Sequence of chain 1.C:
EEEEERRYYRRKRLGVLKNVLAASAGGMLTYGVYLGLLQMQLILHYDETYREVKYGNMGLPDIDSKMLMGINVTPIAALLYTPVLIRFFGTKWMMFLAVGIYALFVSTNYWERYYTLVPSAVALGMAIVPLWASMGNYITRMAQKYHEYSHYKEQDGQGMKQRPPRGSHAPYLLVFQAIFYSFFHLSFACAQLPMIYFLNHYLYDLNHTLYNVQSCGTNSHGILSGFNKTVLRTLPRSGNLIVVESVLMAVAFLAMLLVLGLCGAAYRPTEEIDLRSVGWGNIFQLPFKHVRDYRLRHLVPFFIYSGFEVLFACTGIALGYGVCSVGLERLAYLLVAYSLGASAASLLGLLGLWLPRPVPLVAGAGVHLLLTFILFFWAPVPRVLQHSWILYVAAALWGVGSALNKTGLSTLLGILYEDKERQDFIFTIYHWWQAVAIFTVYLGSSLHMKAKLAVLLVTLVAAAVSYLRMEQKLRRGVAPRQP

The protein below binds the small molecule below.
Small molecule (SMILES): CC(=O)N[C@H]1[C@H](O[C@H]2[C@H](O)[C@@H](NC(C)=O)CO[C@@H]2CO)O[C@H](CO)[C@@H](O)[C@@H]1O

Binding-site contacts:
Ligand atom O7 contacts residue PHE271 of chain 1.C at 4.1 Å.
Ligand atom O5 contacts residue ASN272 of chain 1.C at 2.4 Å (h-bond).
Ligand atom C8 contacts residue ASN256 of chain 1.C at 3.6 Å.
Ligand atom C1 contacts residue LYS273 of chain 1.C at 4.4 Å.
Ligand atom C5 contacts residue ASN272 of chain 1.C at 3.7 Å.
Ligand atom C4 contacts residue ASN272 of chain 1.C at 4.2 Å.
Ligand atom O7 contacts residue ASN272 of chain 1.C at 2.9 Å (h-bond).
Ligand atom C7 contacts residue ASN272 of chain 1.C at 3.1 Å.
Ligand atom C6 contacts residue HIS252 of chain 1.C at 4.4 Å.
Ligand atom O5 contacts residue HIS252 of chain 1.C at 3.5 Å (h-bond).
Ligand atom C3 contacts residue ASN272 of chain 1.C at 3.8 Å.
Ligand atom O7 contacts residue ASN256 of chain 1.C at 3.1 Å.
Ligand atom O6 contacts residue HIS252 of chain 1.C at 3.3 Å.
Ligand atom C2 contacts residue ASN272 of chain 1.C at 2.5 Å.
Ligand atom C7 contacts residue LYS273 of chain 1.C at 4.4 Å.
Ligand atom O6 contacts residue ASN272 of chain 1.C at 4.4 Å.
Ligand atom N2 contacts residue ASN272 of chain 1.C at 2.9 Å (h-bond).
Ligand atom C1 contacts residue HIS252 of chain 1.C at 4.1 Å.
Ligand atom C8 contacts residue PHE271 of chain 1.C at 4.1 Å (hydrophobic).
Ligand atom C7 contacts residue PHE271 of chain 1.C at 4.5 Å (hydrophobic).
Ligand atom C8 contacts residue LYS273 of chain 1.C at 4.4 Å.
Ligand atom C8 contacts residue ASN272 of chain 1.C at 4.3 Å.
Ligand atom C1 contacts residue ASN272 of chain 1.C at 1.4 Å.
Ligand atom C7 contacts residue ASN256 of chain 1.C at 3.5 Å.